Sequence of chain 1.D:
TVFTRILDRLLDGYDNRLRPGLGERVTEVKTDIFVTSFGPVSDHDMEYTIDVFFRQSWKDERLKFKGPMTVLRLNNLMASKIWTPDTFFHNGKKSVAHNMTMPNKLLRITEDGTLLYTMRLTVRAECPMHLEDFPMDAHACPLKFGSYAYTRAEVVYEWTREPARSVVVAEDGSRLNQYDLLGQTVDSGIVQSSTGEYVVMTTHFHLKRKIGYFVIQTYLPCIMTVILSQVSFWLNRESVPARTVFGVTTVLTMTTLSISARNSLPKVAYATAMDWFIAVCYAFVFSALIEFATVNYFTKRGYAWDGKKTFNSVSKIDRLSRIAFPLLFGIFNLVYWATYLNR

A protein and the small-molecule ligand that binds it are described below.
Small molecule (SMILES): CCCCCCCC(=O)OC[C@H](COP(=O)(O)O[C@@H]1[C@H](O)[C@H](O)[C@@H](OP(=O)(O)O)[C@H](OP(=O)(O)O)[C@H]1O)OC(=O)CCCCCCC

Binding-site contacts:
Ligand atom C6 contacts residue PHE345 of chain 1.D at 4.0 Å (hydrophobic).
Ligand atom O41 contacts residue LYS347 of chain 1.D at 3.7 Å.
Ligand atom O6 contacts residue ARG284 of chain 1.D at 2.7 Å (salt-bridge).
Ligand atom O6 contacts residue PHE345 of chain 1.D at 3.8 Å.
Ligand atom P5 contacts residue ARG348 of chain 1.D at 3.4 Å.
Ligand atom C5B contacts residue THR341 of chain 1.D at 3.8 Å.
Ligand atom C6A contacts residue LEU430 of chain 1.D at 4.0 Å (hydrophobic).
Ligand atom C1C contacts residue PHE345 of chain 1.D at 3.6 Å (hydrophobic).
Ligand atom O12 contacts residue ILE427 of chain 1.D at 4.1 Å.
Ligand atom O6 contacts residue ASN422 of chain 1.D at 4.0 Å.
Ligand atom O12 contacts residue SER425 of chain 1.D at 3.4 Å.
Ligand atom P5 contacts residue ASN422 of chain 1.D at 3.3 Å.
Ligand atom O3C contacts residue PHE345 of chain 1.D at 3.2 Å.
Ligand atom O52 contacts residue ASN422 of chain 1.D at 2.3 Å (h-bond).
Ligand atom C6 contacts residue ARG284 of chain 1.D at 4.0 Å.
Ligand atom C2A contacts residue ILE427 of chain 1.D at 3.7 Å (hydrophobic).
Ligand atom C1B contacts residue PHE345 of chain 1.D at 3.8 Å (hydrophobic).
Ligand atom O51 contacts residue ARG348 of chain 1.D at 2.6 Å (salt-bridge).
Ligand atom C4A contacts residue ILE427 of chain 1.D at 3.8 Å (hydrophobic).
Ligand atom O6 contacts residue SER423 of chain 1.D at 3.6 Å (h-bond).
Ligand atom O11 contacts residue SER425 of chain 1.D at 3.6 Å (h-bond).
Ligand atom O12 contacts residue LYS426 of chain 1.D at 2.9 Å (salt-bridge).
Ligand atom C5A contacts residue ILE427 of chain 1.D at 4.0 Å (hydrophobic).
Ligand atom C1A contacts residue ILE427 of chain 1.D at 3.9 Å (hydrophobic).
Ligand atom C4B contacts residue THR341 of chain 1.D at 3.7 Å.
Ligand atom O11 contacts residue ILE427 of chain 1.D at 3.7 Å.
Ligand atom C3B contacts residue THR341 of chain 1.D at 3.9 Å.
Ligand atom O1 contacts residue PHE345 of chain 1.D at 4.0 Å.
Ligand atom C4A contacts residue LEU430 of chain 1.D at 3.8 Å (hydrophobic).
Ligand atom O53 contacts residue SER423 of chain 1.D at 2.8 Å (h-bond).
Ligand atom C3A contacts residue ILE427 of chain 1.D at 3.7 Å (hydrophobic).
Ligand atom O13 contacts residue LYS426 of chain 1.D at 4.0 Å.
Ligand atom O52 contacts residue THR346 of chain 1.D at 3.5 Å (h-bond).
Ligand atom C3C contacts residue PHE345 of chain 1.D at 3.6 Å (hydrophobic).
Ligand atom O11 contacts residue PHE345 of chain 1.D at 3.8 Å.
Ligand atom C1C contacts residue ILE427 of chain 1.D at 3.7 Å (hydrophobic).
Ligand atom O1A contacts residue LYS426 of chain 1.D at 3.8 Å.
Ligand atom O2C contacts residue ILE427 of chain 1.D at 3.3 Å.
Ligand atom O53 contacts residue ASN422 of chain 1.D at 3.3 Å (h-bond).
Ligand atom O52 contacts residue ARG348 of chain 1.D at 3.1 Å (salt-bridge).